Sequence of chain 1.C:
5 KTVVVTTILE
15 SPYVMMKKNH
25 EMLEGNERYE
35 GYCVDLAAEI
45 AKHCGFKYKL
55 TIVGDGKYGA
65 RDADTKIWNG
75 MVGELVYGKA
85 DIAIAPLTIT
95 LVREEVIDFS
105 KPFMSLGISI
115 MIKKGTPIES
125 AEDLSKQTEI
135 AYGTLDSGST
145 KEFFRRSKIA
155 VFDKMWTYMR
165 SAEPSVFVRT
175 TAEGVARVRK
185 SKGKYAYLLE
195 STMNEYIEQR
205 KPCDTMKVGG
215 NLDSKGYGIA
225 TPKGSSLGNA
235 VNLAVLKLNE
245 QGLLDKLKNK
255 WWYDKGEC

Binding-site contacts:
Ligand atom C10 contacts residue GLY220 of chain 1.A at 3.8 Å.
Ligand atom S29 contacts residue SER218 of chain 1.C at 3.6 Å (h-bond).
Ligand atom C15 contacts residue PRO106 of chain 1.A at 3.7 Å (hydrophobic).
Ligand atom C2 contacts residue PRO106 of chain 1.C at 3.1 Å (hydrophobic).
Ligand atom C1 contacts residue ASN243 of chain 1.A at 3.8 Å.
Ligand atom C8 contacts residue PRO106 of chain 1.C at 3.7 Å (hydrophobic).
Ligand atom C14 contacts residue PRO106 of chain 1.C at 3.5 Å (hydrophobic).
Ligand atom C4 contacts residue SER109 of chain 1.A at 3.7 Å.
Ligand atom C3 contacts residue PRO106 of chain 1.C at 3.7 Å (hydrophobic).
Ligand atom C6 contacts residue PRO106 of chain 1.A at 3.7 Å (hydrophobic).
Ligand atom C22 contacts residue SER109 of chain 1.C at 3.6 Å.
Ligand atom O25 contacts residue SER109 of chain 1.A at 3.6 Å (h-bond).
Ligand atom O26 contacts residue SER109 of chain 1.C at 3.5 Å (h-bond).
Ligand atom C5 contacts residue PRO106 of chain 1.C at 3.4 Å (hydrophobic).
Ligand atom C5 contacts residue SER109 of chain 1.C at 3.7 Å.
Ligand atom C6 contacts residue LYS219 of chain 1.A at 3.5 Å.
Ligand atom C3 contacts residue LYS219 of chain 1.C at 3.5 Å.
Ligand atom C16 contacts residue PRO106 of chain 1.C at 3.8 Å (hydrophobic).
Ligand atom O27 contacts residue SER109 of chain 1.A at 2.8 Å (h-bond).
Ligand atom C8 contacts residue ASN243 of chain 1.C at 3.6 Å.
Ligand atom O25 contacts residue MET108 of chain 1.A at 3.5 Å.
Ligand atom C7 contacts residue PRO106 of chain 1.A at 3.7 Å (hydrophobic).
Ligand atom C4 contacts residue PRO106 of chain 1.A at 3.3 Å (hydrophobic).
Ligand atom C10 contacts residue PRO106 of chain 1.C at 3.5 Å (hydrophobic).
Ligand atom C21 contacts residue SER109 of chain 1.A at 3.6 Å.
Ligand atom C7 contacts residue ASN243 of chain 1.A at 3.6 Å.
Ligand atom C2 contacts residue ASN243 of chain 1.C at 3.7 Å.
Ligand atom C11 contacts residue PRO106 of chain 1.A at 3.7 Å (hydrophobic).
Ligand atom O26 contacts residue MET108 of chain 1.C at 3.5 Å.
Ligand atom N24 contacts residue PRO106 of chain 1.A at 3.4 Å.
Ligand atom N24 contacts residue ILE93 of chain 1.A at 3.8 Å.
Ligand atom C1 contacts residue PRO106 of chain 1.A at 3.0 Å (hydrophobic).
Ligand atom S30 contacts residue SER218 of chain 1.A at 3.6 Å (h-bond).
Ligand atom O28 contacts residue SER109 of chain 1.C at 2.9 Å (h-bond).
Ligand atom C9 contacts residue PRO106 of chain 1.A at 3.5 Å (hydrophobic).
Ligand atom C9 contacts residue GLY220 of chain 1.C at 3.7 Å.
Ligand atom N24 contacts residue GLY220 of chain 1.A at 3.7 Å.
Ligand atom N23 contacts residue PRO106 of chain 1.A at 3.7 Å.
Ligand atom N23 contacts residue PRO106 of chain 1.C at 3.2 Å.
Ligand atom C13 contacts residue PRO106 of chain 1.A at 3.4 Å (hydrophobic).

Sequence of chain 1.A:
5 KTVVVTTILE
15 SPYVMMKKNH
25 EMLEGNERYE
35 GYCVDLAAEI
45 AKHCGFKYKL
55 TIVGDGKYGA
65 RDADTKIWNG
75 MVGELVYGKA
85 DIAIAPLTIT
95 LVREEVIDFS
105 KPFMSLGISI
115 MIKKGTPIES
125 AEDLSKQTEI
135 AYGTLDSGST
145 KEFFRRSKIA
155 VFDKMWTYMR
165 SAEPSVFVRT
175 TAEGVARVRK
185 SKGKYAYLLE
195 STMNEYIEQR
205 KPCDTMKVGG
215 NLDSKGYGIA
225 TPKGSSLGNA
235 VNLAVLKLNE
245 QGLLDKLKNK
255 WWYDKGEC

The protein below binds the small molecule below.
Small molecule (SMILES): CCc1sc(C(=O)O)c(-c2ccc(-c3c(C(=O)O)sc(CC)c3C#N)cc2)c1C#N